Sequence of chain 1.B:
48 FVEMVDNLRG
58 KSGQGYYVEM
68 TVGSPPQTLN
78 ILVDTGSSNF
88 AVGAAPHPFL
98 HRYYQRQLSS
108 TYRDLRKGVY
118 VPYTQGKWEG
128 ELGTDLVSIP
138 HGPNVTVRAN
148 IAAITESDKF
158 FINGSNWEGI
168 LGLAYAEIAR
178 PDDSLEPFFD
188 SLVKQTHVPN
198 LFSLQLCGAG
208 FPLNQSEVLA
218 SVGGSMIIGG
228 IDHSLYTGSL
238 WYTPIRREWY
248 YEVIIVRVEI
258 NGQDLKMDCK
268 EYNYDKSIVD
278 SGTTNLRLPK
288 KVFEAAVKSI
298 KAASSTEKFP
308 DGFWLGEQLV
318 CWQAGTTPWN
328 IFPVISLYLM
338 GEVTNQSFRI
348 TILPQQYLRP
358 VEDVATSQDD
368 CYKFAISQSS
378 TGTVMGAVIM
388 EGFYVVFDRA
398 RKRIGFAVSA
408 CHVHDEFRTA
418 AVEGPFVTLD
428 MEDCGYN

Binding-site contacts:
Ligand atom N9 contacts residue GLY83 of chain 1.B at 3.9 Å.
Ligand atom S11 contacts residue GLY279 of chain 1.B at 4.0 Å.
Ligand atom C7 contacts residue TYR120 of chain 1.B at 4.0 Å (hydrophobic).
Ligand atom C5 contacts residue TYR120 of chain 1.B at 4.2 Å (hydrophobic).
Ligand atom S11 contacts residue ASP277 of chain 1.B at 4.0 Å.
Ligand atom C3 contacts residue GLY279 of chain 1.B at 3.8 Å.
Ligand atom S11 contacts residue THR280 of chain 1.B at 3.8 Å.
Ligand atom C2 contacts residue ILE167 of chain 1.B at 4.2 Å (hydrophobic).
Ligand atom C4 contacts residue TYR120 of chain 1.B at 3.3 Å (hydrophobic).
Ligand atom C6 contacts residue GLY279 of chain 1.B at 4.0 Å.
Ligand atom C4 contacts residue ASP81 of chain 1.B at 3.6 Å.
Ligand atom C4 contacts residue ILE167 of chain 1.B at 3.9 Å (hydrophobic).
Ligand atom N9 contacts residue ASP81 of chain 1.B at 3.0 Å (salt-bridge).
Ligand atom C8 contacts residue ASP81 of chain 1.B at 3.9 Å.
Ligand atom C6 contacts residue ASP277 of chain 1.B at 3.9 Å.
Ligand atom C1 contacts residue PHE157 of chain 1.B at 4.2 Å (hydrophobic).
Ligand atom C1 contacts residue LEU79 of chain 1.B at 4.3 Å (hydrophobic).
Ligand atom N10 contacts residue SER84 of chain 1.B at 4.2 Å.
Ligand atom C2 contacts residue LEU79 of chain 1.B at 3.9 Å (hydrophobic).
Ligand atom C8 contacts residue TYR120 of chain 1.B at 3.5 Å (hydrophobic).
Ligand atom N10 contacts residue ASP81 of chain 1.B at 3.0 Å (salt-bridge).
Ligand atom N9 contacts residue ASP277 of chain 1.B at 2.8 Å (salt-bridge).
Ligand atom C2 contacts residue TYR120 of chain 1.B at 4.4 Å (hydrophobic).
Ligand atom N9 contacts residue GLY279 of chain 1.B at 3.8 Å.
Ligand atom N9 contacts residue THR280 of chain 1.B at 4.0 Å.
Ligand atom C6 contacts residue ASP81 of chain 1.B at 3.8 Å.
Ligand atom C2 contacts residue ASP81 of chain 1.B at 3.7 Å.
Ligand atom C2 contacts residue PHE157 of chain 1.B at 4.3 Å (hydrophobic).
Ligand atom C4 contacts residue PHE157 of chain 1.B at 4.4 Å (hydrophobic).

The small molecule below binds the protein below.
Small molecule (SMILES): NC1=N[C@@H]2CCCC[C@@H]2CS1